Sequence of chain 1.A:
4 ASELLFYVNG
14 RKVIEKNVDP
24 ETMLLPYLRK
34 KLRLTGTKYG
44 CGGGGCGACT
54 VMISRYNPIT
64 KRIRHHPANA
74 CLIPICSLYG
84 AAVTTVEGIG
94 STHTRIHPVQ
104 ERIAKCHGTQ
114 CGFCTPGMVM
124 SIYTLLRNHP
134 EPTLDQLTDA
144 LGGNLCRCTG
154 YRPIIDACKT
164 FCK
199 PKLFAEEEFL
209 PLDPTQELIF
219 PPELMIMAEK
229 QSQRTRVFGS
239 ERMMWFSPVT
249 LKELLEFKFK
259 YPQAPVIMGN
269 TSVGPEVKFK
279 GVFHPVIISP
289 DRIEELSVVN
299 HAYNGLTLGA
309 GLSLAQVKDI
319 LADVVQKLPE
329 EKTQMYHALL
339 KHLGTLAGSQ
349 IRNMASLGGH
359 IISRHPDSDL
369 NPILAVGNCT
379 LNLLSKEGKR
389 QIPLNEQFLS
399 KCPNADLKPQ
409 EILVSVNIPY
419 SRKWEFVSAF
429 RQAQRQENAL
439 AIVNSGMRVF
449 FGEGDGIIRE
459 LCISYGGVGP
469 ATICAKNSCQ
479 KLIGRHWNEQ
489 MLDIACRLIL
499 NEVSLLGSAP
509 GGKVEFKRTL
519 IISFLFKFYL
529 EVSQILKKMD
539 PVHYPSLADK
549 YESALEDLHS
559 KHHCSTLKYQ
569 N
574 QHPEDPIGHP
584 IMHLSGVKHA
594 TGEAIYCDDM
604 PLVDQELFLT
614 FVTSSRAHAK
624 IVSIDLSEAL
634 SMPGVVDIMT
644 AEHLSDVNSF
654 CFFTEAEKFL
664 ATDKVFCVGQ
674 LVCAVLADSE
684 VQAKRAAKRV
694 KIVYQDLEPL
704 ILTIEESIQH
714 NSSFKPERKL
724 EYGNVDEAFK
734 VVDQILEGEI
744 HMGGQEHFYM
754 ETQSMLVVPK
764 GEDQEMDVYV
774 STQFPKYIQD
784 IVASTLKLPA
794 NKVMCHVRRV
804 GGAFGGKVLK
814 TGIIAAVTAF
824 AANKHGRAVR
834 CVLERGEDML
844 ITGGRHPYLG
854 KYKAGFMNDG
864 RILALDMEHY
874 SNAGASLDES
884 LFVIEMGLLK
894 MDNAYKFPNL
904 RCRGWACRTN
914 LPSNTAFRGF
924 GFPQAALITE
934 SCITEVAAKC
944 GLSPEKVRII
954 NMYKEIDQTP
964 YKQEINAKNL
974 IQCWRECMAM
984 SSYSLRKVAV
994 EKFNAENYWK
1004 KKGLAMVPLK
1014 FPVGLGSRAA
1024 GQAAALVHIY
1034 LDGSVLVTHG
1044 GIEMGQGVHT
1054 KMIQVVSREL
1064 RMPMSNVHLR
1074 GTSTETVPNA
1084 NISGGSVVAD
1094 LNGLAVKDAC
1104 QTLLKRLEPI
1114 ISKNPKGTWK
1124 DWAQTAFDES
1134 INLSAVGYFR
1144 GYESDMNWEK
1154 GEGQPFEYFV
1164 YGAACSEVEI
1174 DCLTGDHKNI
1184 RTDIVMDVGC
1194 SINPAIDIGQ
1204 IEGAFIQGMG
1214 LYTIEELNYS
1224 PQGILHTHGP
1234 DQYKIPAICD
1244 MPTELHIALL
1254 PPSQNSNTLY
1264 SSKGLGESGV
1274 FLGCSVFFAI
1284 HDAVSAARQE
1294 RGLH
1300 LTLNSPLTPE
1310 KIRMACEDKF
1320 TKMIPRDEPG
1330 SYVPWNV

Sequence of chain 1.B:
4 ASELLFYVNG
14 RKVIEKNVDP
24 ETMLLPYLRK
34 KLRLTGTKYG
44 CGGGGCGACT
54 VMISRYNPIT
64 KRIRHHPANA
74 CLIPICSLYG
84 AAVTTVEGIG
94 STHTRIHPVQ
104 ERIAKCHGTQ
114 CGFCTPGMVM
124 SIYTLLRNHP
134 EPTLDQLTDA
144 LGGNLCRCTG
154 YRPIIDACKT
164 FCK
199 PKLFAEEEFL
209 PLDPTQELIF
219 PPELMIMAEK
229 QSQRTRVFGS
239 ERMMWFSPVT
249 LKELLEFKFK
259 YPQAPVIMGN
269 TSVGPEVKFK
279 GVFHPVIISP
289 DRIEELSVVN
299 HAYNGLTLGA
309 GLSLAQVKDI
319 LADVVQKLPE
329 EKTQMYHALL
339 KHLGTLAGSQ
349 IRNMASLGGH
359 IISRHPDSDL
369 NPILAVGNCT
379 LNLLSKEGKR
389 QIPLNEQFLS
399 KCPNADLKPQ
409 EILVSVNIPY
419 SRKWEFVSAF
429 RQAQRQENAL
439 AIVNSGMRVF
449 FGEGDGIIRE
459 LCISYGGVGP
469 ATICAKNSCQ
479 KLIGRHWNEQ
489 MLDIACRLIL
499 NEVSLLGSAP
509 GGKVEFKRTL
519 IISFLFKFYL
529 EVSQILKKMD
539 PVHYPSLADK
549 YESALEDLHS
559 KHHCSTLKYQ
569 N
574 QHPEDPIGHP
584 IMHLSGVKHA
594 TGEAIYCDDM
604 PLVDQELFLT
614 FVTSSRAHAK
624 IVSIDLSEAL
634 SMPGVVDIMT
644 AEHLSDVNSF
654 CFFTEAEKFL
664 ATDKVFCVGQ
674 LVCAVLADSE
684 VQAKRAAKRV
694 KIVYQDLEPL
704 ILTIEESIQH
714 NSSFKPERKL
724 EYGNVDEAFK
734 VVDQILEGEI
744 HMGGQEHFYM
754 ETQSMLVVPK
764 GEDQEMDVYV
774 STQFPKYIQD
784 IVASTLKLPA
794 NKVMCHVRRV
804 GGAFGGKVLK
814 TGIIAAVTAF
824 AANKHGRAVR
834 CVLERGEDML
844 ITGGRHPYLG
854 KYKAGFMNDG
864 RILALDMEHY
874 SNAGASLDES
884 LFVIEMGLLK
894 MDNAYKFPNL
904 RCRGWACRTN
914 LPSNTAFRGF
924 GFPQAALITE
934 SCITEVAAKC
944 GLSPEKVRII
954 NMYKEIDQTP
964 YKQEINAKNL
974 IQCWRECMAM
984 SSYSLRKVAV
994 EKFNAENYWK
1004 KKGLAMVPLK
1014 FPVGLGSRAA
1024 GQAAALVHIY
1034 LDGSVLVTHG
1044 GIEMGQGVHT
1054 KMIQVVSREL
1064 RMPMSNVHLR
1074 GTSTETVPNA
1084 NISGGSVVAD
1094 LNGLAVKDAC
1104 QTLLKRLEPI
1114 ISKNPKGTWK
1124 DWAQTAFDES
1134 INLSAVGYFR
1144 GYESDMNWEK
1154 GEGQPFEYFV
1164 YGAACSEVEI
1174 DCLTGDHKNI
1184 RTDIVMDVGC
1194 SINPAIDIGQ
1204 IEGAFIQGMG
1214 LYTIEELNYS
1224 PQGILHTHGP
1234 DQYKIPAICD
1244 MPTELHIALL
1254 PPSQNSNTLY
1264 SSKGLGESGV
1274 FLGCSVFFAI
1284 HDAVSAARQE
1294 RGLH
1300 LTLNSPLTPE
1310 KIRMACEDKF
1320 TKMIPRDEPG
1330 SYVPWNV

The small molecule below binds the protein below.
Small molecule (SMILES): O=C(c1ccc(OCCN2CCCCC2)cc1)c1c(-c2ccc(O)cc2)sc2cc(O)ccc12

Binding-site contacts:
Ligand atom C11 contacts residue ASP783 of chain 1.A at 3.6 Å.
Ligand atom C14 contacts residue PHE656 of chain 1.A at 3.7 Å (hydrophobic).
Ligand atom C4 contacts residue VAL811 of chain 1.A at 3.8 Å (hydrophobic).
Ligand atom C13 contacts residue PHE777 of chain 1.A at 3.7 Å (hydrophobic).
Ligand atom C22 contacts residue PHE655 of chain 1.A at 3.6 Å (hydrophobic).
Ligand atom C4 contacts residue LEU812 of chain 1.A at 4.1 Å (hydrophobic).
Ligand atom C16 contacts residue PHE777 of chain 1.A at 4.0 Å (hydrophobic).
Ligand atom S6 contacts residue LEU812 of chain 1.A at 3.6 Å.
Ligand atom C9 contacts residue PHE655 of chain 1.A at 3.5 Å (hydrophobic).
Ligand atom C10 contacts residue PHE653 of chain 1.A at 3.7 Å (hydrophobic).
Ligand atom C3 contacts residue GLU882 of chain 1.A at 3.5 Å.
Ligand atom C24 contacts residue PHE656 of chain 1.A at 4.0 Å (hydrophobic).
Ligand atom O3 contacts residue ALA919 of chain 1.A at 4.1 Å.
Ligand atom C10 contacts residue TYR780 of chain 1.A at 3.7 Å (hydrophobic).
Ligand atom C8 contacts residue TYR780 of chain 1.A at 3.9 Å (hydrophobic).
Ligand atom C14 contacts residue PHE777 of chain 1.A at 4.0 Å (hydrophobic).
Ligand atom C12 contacts residue TYR780 of chain 1.A at 4.2 Å (hydrophobic).
Ligand atom C15 contacts residue PHE777 of chain 1.A at 3.6 Å (hydrophobic).
Ligand atom O11 contacts residue ASP783 of chain 1.A at 2.8 Å (salt-bridge).
Ligand atom C4 contacts residue PHE656 of chain 1.A at 3.6 Å (hydrophobic).
Ligand atom C22 contacts residue PHE656 of chain 1.A at 3.8 Å (hydrophobic).
Ligand atom S6 contacts residue PHE656 of chain 1.A at 3.7 Å.
Ligand atom C29 contacts residue GLN1127 of chain 1.B at 3.7 Å.
Ligand atom C2 contacts residue ILE1085 of chain 1.A at 4.1 Å (hydrophobic).
Ligand atom C21 contacts residue PHE655 of chain 1.A at 3.4 Å (hydrophobic).
Ligand atom C13 contacts residue TYR780 of chain 1.A at 4.0 Å (hydrophobic).
Ligand atom C8 contacts residue PHE777 of chain 1.A at 4.2 Å (hydrophobic).
Ligand atom C30 contacts residue GLN1127 of chain 1.B at 3.5 Å.
Ligand atom C11 contacts residue TYR780 of chain 1.A at 4.0 Å (hydrophobic).
Ligand atom C9 contacts residue TYR780 of chain 1.A at 3.6 Å (hydrophobic).
Ligand atom O16 contacts residue PHE777 of chain 1.A at 3.6 Å.
Ligand atom C15 contacts residue PHE656 of chain 1.A at 4.0 Å (hydrophobic).
Ligand atom C7 contacts residue PHE777 of chain 1.A at 3.8 Å (hydrophobic).
Ligand atom C4 contacts residue GLU882 of chain 1.A at 3.6 Å.
Ligand atom C21 contacts residue PHE656 of chain 1.A at 4.1 Å (hydrophobic).
Ligand atom C10 contacts residue PHE655 of chain 1.A at 3.8 Å (hydrophobic).
Ligand atom O3 contacts residue GLU882 of chain 1.A at 2.6 Å (salt-bridge).
Ligand atom O11 contacts residue PHE653 of chain 1.A at 3.7 Å.
Ligand atom C5 contacts residue PHE656 of chain 1.A at 3.4 Å (hydrophobic).
Ligand atom C12 contacts residue ASP783 of chain 1.A at 3.5 Å.